Sequence of chain 1.A:
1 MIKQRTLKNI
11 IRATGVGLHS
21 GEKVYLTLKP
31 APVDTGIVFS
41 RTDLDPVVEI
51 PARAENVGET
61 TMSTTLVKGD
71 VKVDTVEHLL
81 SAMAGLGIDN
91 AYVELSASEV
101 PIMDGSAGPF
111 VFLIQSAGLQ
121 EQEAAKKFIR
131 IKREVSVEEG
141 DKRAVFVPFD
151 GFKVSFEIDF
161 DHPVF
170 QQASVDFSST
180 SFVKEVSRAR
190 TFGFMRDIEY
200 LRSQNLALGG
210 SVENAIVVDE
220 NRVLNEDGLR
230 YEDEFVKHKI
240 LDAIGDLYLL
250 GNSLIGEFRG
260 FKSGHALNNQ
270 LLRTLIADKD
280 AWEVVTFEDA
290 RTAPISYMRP

Binding-site contacts:
Ligand atom C17 contacts residue ZN1 of chain 1.B at 2.9 Å.
Ligand atom C18 contacts residue MET62 of chain 1.A at 3.5 Å (hydrophobic).
Ligand atom C1 contacts residue ALA214 of chain 1.A at 3.6 Å (hydrophobic).
Ligand atom C15 contacts residue HIS237 of chain 1.A at 3.3 Å.
Ligand atom C3 contacts residue ALA206 of chain 1.A at 3.8 Å (hydrophobic).
Ligand atom O20 contacts residue ASP241 of chain 1.A at 3.2 Å (salt-bridge).
Ligand atom C4 contacts residue ALA206 of chain 1.A at 3.6 Å (hydrophobic).
Ligand atom C14 contacts residue PHE191 of chain 1.A at 3.4 Å (hydrophobic).
Ligand atom N10 contacts residue MET62 of chain 1.A at 3.7 Å.
Ligand atom C19 contacts residue LEU18 of chain 1.A at 3.5 Å (hydrophobic).
Ligand atom O20 contacts residue ZN1 of chain 1.B at 2.5 Å.
Ligand atom C19 contacts residue MET62 of chain 1.A at 3.6 Å (hydrophobic).
Ligand atom C23 contacts residue GLY209 of chain 1.A at 3.5 Å.
Ligand atom C22 contacts residue SER210 of chain 1.A at 3.8 Å.
Ligand atom C19 contacts residue GLU77 of chain 1.A at 3.5 Å.
Ligand atom C8 contacts residue THR190 of chain 1.A at 3.6 Å.
Ligand atom C24 contacts residue GLY209 of chain 1.A at 3.3 Å.
Ligand atom C18 contacts residue ZN1 of chain 1.B at 3.2 Å.
Ligand atom O20 contacts residue HIS264 of chain 1.A at 3.6 Å.
Ligand atom N16 contacts residue HIS78 of chain 1.A at 3.7 Å.
Ligand atom C1 contacts residue ILE197 of chain 1.A at 3.7 Å (hydrophobic).
Ligand atom C21 contacts residue GLY209 of chain 1.A at 3.7 Å.
Ligand atom N16 contacts residue ASP241 of chain 1.A at 3.4 Å (salt-bridge).
Ligand atom O11 contacts residue LEU18 of chain 1.A at 3.4 Å.
Ligand atom N16 contacts residue HIS237 of chain 1.A at 3.0 Å (h-bond).
Ligand atom O20 contacts residue GLU77 of chain 1.A at 2.4 Å (salt-bridge).
Ligand atom C12 contacts residue MET62 of chain 1.A at 3.6 Å (hydrophobic).
Ligand atom C22 contacts residue GLY209 of chain 1.A at 3.5 Å.
Ligand atom N16 contacts residue ZN1 of chain 1.B at 2.0 Å.
Ligand atom C15 contacts residue ZN1 of chain 1.B at 3.0 Å.
Ligand atom C3 contacts residue GLY209 of chain 1.A at 3.8 Å.
Ligand atom N10 contacts residue LEU18 of chain 1.A at 3.7 Å.
Ligand atom C21 contacts residue ILE197 of chain 1.A at 3.7 Å (hydrophobic).
Ligand atom N10 contacts residue HIS19 of chain 1.A at 3.2 Å (h-bond).
Ligand atom C23 contacts residue SER210 of chain 1.A at 3.6 Å.
Ligand atom O20 contacts residue HIS78 of chain 1.A at 3.3 Å (h-bond).
Ligand atom C2 contacts residue ILE197 of chain 1.A at 3.7 Å (hydrophobic).
Ligand atom C8 contacts residue PHE191 of chain 1.A at 3.2 Å (hydrophobic).
Ligand atom C18 contacts residue GLU77 of chain 1.A at 3.3 Å.
Ligand atom O11 contacts residue HIS19 of chain 1.A at 3.4 Å (h-bond).

The small molecule below binds the protein below.
Small molecule (SMILES): C[C@H](O)c1nccn1Cc1cc(-c2ccc(C#CC3[C@H]4CN(CCCC(=O)O)C[C@@H]34)cc2)on1